The small molecule below binds the protein below.
Small molecule (SMILES): Cc1ncc(COP(=O)(O)O)c(/C=N/[C@@H](COP(=O)(O)O)C(=O)O)c1O

Binding-site contacts:
Ligand atom O3 contacts residue ASN155 of chain 1.C at 3.0 Å (h-bond).
Ligand atom O contacts residue THR152 of chain 1.C at 3.3 Å (h-bond).
Ligand atom OG contacts residue GLY295 of chain 1.C at 3.4 Å (h-bond).
Ligand atom N1 contacts residue PRO368 of chain 1.C at 3.3 Å.
Ligand atom N1 contacts residue SER341 of chain 1.C at 2.7 Å (h-bond).
Ligand atom C5 contacts residue GLY295 of chain 1.C at 3.4 Å.
Ligand atom O5P contacts residue TYR225 of chain 1.C at 3.5 Å.
Ligand atom O5P contacts residue GLY261 of chain 1.C at 2.8 Å.
Ligand atom O contacts residue PHE156 of chain 1.C at 2.8 Å (h-bond).
Ligand atom O5P contacts residue ARG297 of chain 1.C at 3.2 Å.
Ligand atom C6 contacts residue ILE296 of chain 1.C at 3.3 Å (hydrophobic).
Ligand atom C5A contacts residue GLY261 of chain 1.C at 3.3 Å.
Ligand atom C2A contacts residue ASP369 of chain 1.C at 3.4 Å.
Ligand atom O6P contacts residue THR203 of chain 1.C at 2.5 Å (h-bond).
Ligand atom O2P contacts residue GLY261 of chain 1.C at 3.0 Å (h-bond).
Ligand atom C2A contacts residue SER341 of chain 1.C at 3.2 Å.
Ligand atom O contacts residue SER153 of chain 1.C at 3.2 Å (h-bond).
Ligand atom OG contacts residue SER153 of chain 1.C at 3.2 Å (h-bond).
Ligand atom O contacts residue ASN155 of chain 1.C at 3.2 Å (h-bond).
Ligand atom P contacts residue THR262 of chain 1.C at 3.4 Å.
Ligand atom C contacts residue SER153 of chain 1.C at 3.2 Å.
Ligand atom C2 contacts residue SER341 of chain 1.C at 3.4 Å.
Ligand atom O2P contacts residue GLY264 of chain 1.C at 3.5 Å (h-bond).
Ligand atom OXT contacts residue SER153 of chain 1.C at 3.1 Å (h-bond).
Ligand atom O1P contacts residue THR262 of chain 1.C at 2.7 Å (h-bond).
Ligand atom C2A contacts residue ASN155 of chain 1.C at 3.3 Å.
Ligand atom O6P contacts residue TYR225 of chain 1.C at 2.2 Å (h-bond).
Ligand atom O4P contacts residue HIS265 of chain 1.C at 3.0 Å (h-bond).
Ligand atom P2 contacts residue TYR225 of chain 1.C at 3.4 Å.
Ligand atom C4 contacts residue GLY295 of chain 1.C at 3.2 Å.
Ligand atom P contacts residue HIS265 of chain 1.C at 3.4 Å.
Ligand atom OXT contacts residue THR152 of chain 1.C at 2.6 Å (h-bond).
Ligand atom C contacts residue THR152 of chain 1.C at 3.3 Å.
Ligand atom O3P contacts residue HIS265 of chain 1.C at 2.7 Å (h-bond).
Ligand atom OXT contacts residue GLN224 of chain 1.C at 2.9 Å (h-bond).
Ligand atom O2P contacts residue SER263 of chain 1.C at 2.8 Å (h-bond).
Ligand atom O2P contacts residue THR262 of chain 1.C at 3.4 Å (h-bond).
Ligand atom C6 contacts residue SER259 of chain 1.C at 3.4 Å.
Ligand atom O5P contacts residue THR262 of chain 1.C at 3.3 Å (h-bond).
Ligand atom O7P contacts residue GLY295 of chain 1.C at 3.2 Å (h-bond).

Sequence of chain 1.C:
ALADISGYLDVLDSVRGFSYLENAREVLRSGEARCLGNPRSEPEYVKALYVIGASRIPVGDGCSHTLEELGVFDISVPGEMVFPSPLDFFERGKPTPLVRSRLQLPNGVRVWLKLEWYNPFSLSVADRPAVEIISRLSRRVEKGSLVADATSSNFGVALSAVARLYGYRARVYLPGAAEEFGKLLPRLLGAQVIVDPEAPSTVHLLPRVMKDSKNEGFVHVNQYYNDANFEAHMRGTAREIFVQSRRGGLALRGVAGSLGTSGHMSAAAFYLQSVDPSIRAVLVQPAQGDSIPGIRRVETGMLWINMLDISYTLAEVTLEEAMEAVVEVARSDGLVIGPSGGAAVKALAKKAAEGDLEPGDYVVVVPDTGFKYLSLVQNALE